This small molecule binds to this protein.
Small molecule (SMILES): CC(=O)N[C@@H]1[C@@H](O)[C@H](O)[C@@H](CO)O[C@H]1O

Binding-site contacts:
Ligand atom C7 contacts residue LYS1104 of chain 1.C at 4.1 Å.
Ligand atom C4 contacts residue ASN1105 of chain 1.C at 4.2 Å.
Ligand atom C2 contacts residue ASN1105 of chain 1.C at 2.4 Å.
Ligand atom C8 contacts residue ALA744 of chain 1.C at 4.1 Å (hydrophobic).
Ligand atom N2 contacts residue ASN1105 of chain 1.C at 3.0 Å (h-bond).
Ligand atom O7 contacts residue ASN1105 of chain 1.C at 2.8 Å (h-bond).
Ligand atom C1 contacts residue ASN1105 of chain 1.C at 1.4 Å.
Ligand atom C7 contacts residue ASN1105 of chain 1.C at 3.1 Å.
Ligand atom C8 contacts residue LYS1104 of chain 1.C at 3.6 Å.
Ligand atom C3 contacts residue ASN1105 of chain 1.C at 3.8 Å.
Ligand atom O7 contacts residue GLU1103 of chain 1.C at 4.4 Å.
Ligand atom O7 contacts residue LYS1104 of chain 1.C at 4.0 Å.
Ligand atom O5 contacts residue ASN1105 of chain 1.C at 2.3 Å (h-bond).
Ligand atom C8 contacts residue GLU1103 of chain 1.C at 3.9 Å.
Ligand atom C5 contacts residue ASN1105 of chain 1.C at 3.6 Å.
Ligand atom C8 contacts residue ASN1105 of chain 1.C at 3.4 Å.

Sequence of chain 1.C:
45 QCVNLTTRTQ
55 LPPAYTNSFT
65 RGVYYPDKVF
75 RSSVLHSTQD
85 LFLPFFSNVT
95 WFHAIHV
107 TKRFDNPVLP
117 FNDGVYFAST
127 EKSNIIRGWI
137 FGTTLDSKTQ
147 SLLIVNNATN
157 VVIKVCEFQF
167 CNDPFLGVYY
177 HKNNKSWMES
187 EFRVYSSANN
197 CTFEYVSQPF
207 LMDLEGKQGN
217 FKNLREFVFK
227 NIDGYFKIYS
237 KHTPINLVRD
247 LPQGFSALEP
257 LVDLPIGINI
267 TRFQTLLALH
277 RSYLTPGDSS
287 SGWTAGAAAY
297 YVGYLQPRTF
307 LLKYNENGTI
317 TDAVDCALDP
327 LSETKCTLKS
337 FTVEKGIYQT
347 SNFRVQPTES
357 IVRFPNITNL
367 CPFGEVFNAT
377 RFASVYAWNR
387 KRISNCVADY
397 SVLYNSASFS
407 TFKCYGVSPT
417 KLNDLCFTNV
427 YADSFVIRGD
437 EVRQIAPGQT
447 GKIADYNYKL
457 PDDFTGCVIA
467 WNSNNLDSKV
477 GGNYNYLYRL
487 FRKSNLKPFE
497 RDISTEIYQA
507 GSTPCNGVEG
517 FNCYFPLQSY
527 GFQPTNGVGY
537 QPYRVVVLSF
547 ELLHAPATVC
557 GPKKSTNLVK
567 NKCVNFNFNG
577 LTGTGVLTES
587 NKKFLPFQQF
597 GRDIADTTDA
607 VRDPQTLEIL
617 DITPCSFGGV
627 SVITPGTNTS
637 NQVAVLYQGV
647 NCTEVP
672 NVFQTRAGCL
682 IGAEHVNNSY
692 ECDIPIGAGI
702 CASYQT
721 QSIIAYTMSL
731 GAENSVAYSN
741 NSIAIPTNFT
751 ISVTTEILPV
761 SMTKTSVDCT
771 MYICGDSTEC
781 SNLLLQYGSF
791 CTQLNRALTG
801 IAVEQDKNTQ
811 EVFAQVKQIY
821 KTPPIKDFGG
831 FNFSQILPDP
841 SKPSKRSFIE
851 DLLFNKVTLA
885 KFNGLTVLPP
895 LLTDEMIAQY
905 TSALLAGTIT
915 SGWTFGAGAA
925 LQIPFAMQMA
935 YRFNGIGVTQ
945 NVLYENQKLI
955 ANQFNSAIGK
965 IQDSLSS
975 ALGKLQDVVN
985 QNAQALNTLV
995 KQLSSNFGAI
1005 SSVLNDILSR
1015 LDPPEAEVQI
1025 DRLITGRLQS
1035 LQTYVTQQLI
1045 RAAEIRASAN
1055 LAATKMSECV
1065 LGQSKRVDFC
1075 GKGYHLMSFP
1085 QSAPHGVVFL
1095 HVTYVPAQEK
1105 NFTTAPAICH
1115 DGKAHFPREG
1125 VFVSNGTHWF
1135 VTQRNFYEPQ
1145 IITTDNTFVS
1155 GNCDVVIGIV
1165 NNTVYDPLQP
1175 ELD